A protein and the small-molecule ligand that binds it are described below.
Small molecule (SMILES): CC(=O)N[C@H]1[C@H](O[C@H]2[C@H](O)[C@@H](NC(C)=O)CO[C@@H]2CO[C@@H]2O[C@@H](C)[C@@H](O)[C@@H](O)[C@@H]2O)O[C@H](CO)[C@@H](O[C@@H]2O[C@H](CO)[C@@H](O)[C@H](O)[C@@H]2O)[C@@H]1O

Binding-site contacts:
Ligand atom C8 contacts residue ASN307 of chain 57.E at 4.5 Å.
Ligand atom C8 contacts residue PRO305 of chain 57.E at 2.9 Å (hydrophobic).
Ligand atom C2 contacts residue ASN307 of chain 57.E at 2.5 Å.
Ligand atom O5 contacts residue ASN307 of chain 57.E at 2.3 Å (h-bond).
Ligand atom C1 contacts residue ASN307 of chain 57.E at 1.4 Å.
Ligand atom O6 contacts residue GLN328 of chain 57.E at 4.3 Å.
Ligand atom C8 contacts residue ILE306 of chain 57.E at 3.7 Å (hydrophobic).
Ligand atom C3 contacts residue ASN307 of chain 57.E at 3.8 Å.
Ligand atom N2 contacts residue ASN307 of chain 57.E at 3.0 Å (h-bond).
Ligand atom C7 contacts residue PRO305 of chain 57.E at 4.3 Å (hydrophobic).
Ligand atom C5 contacts residue ASN307 of chain 57.E at 3.6 Å.
Ligand atom C4 contacts residue ASN307 of chain 57.E at 4.2 Å.
Ligand atom C7 contacts residue ASN307 of chain 57.E at 4.1 Å.

Sequence of chain 57.E:
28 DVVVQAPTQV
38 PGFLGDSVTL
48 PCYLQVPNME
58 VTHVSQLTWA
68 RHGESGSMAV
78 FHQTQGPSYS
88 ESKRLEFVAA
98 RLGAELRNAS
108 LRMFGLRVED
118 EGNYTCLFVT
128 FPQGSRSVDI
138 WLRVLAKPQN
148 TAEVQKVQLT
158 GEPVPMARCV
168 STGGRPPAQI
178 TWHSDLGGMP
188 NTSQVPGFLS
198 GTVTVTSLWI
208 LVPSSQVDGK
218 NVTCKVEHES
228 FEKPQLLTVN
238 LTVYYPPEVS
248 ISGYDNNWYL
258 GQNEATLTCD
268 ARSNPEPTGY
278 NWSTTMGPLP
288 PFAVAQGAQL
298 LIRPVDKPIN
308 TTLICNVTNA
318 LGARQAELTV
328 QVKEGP